Binding-site contacts:
Ligand atom CAB contacts residue ARG37 of chain 1.A at 3.5 Å.
Ligand atom FAA contacts residue ALA74 of chain 1.A at 3.5 Å.
Ligand atom CAK contacts residue TYR16 of chain 1.B at 3.8 Å (hydrophobic).
Ligand atom CAV contacts residue ALA74 of chain 1.A at 3.9 Å (hydrophobic).
Ligand atom CAV contacts residue TYR16 of chain 1.B at 3.8 Å (hydrophobic).
Ligand atom OAP contacts residue LEU41 of chain 1.A at 3.5 Å.
Ligand atom CAC contacts residue ARG37 of chain 1.A at 3.3 Å.
Ligand atom CAC contacts residue THR18 of chain 1.B at 3.8 Å.
Ligand atom CAL contacts residue GLY75 of chain 1.A at 3.9 Å.
Ligand atom CAU contacts residue VAL39 of chain 1.A at 3.5 Å (hydrophobic).
Ligand atom OAP contacts residue VAL39 of chain 1.A at 3.3 Å.
Ligand atom CAT contacts residue ARG37 of chain 1.A at 3.5 Å.
Ligand atom CAE contacts residue LEU159 of chain 1.A at 3.9 Å (hydrophobic).
Ligand atom CAV contacts residue LEU14 of chain 1.B at 3.8 Å (hydrophobic).
Ligand atom CAS contacts residue MET47 of chain 1.B at 3.5 Å (hydrophobic).
Ligand atom CAR contacts residue ALA74 of chain 1.A at 3.8 Å (hydrophobic).
Ligand atom FAA contacts residue THR18 of chain 1.B at 3.6 Å.
Ligand atom CAG contacts residue VAL39 of chain 1.A at 3.6 Å (hydrophobic).
Ligand atom CAL contacts residue GLY40 of chain 1.A at 3.3 Å.
Ligand atom CAG contacts residue LEU14 of chain 1.B at 3.9 Å (hydrophobic).
Ligand atom CAH contacts residue ALA74 of chain 1.A at 3.8 Å (hydrophobic).
Ligand atom OAQ contacts residue ALA74 of chain 1.A at 3.8 Å.
Ligand atom FAA contacts residue ARG37 of chain 1.A at 3.4 Å.
Ligand atom CAR contacts residue ARG37 of chain 1.A at 3.5 Å.
Ligand atom OAQ contacts residue TYR16 of chain 1.B at 3.5 Å.
Ligand atom CAH contacts residue TYR16 of chain 1.B at 3.6 Å (hydrophobic).
Ligand atom CAM contacts residue MET47 of chain 1.B at 3.5 Å (hydrophobic).
Ligand atom CAD contacts residue MET47 of chain 1.B at 3.7 Å (hydrophobic).
Ligand atom OAO contacts residue MET47 of chain 1.B at 3.7 Å.
Ligand atom CAL contacts residue LEU41 of chain 1.A at 3.8 Å (hydrophobic).
Ligand atom CAU contacts residue LEU14 of chain 1.B at 3.5 Å (hydrophobic).
Ligand atom OAQ contacts residue GLY75 of chain 1.A at 3.4 Å (h-bond).
Ligand atom CAE contacts residue ARG37 of chain 1.A at 3.7 Å.
Ligand atom CAH contacts residue MET47 of chain 1.B at 3.9 Å (hydrophobic).
Ligand atom CAL contacts residue ALA74 of chain 1.A at 3.8 Å (hydrophobic).
Ligand atom CAG contacts residue LEU57 of chain 1.B at 3.9 Å (hydrophobic).
Ligand atom CAL contacts residue VAL39 of chain 1.A at 3.7 Å (hydrophobic).
Ligand atom CAF contacts residue ARG37 of chain 1.A at 3.3 Å.
Ligand atom OAP contacts residue LEU14 of chain 1.B at 3.6 Å.
Ligand atom FAA contacts residue GLU73 of chain 1.A at 3.5 Å.

The small molecule below binds the protein below.
Small molecule (SMILES): Fc1ccc([C@@H]2CCNC[C@H]2COc2ccc3c(c2)OCO3)cc1

Sequence of chain 1.A:
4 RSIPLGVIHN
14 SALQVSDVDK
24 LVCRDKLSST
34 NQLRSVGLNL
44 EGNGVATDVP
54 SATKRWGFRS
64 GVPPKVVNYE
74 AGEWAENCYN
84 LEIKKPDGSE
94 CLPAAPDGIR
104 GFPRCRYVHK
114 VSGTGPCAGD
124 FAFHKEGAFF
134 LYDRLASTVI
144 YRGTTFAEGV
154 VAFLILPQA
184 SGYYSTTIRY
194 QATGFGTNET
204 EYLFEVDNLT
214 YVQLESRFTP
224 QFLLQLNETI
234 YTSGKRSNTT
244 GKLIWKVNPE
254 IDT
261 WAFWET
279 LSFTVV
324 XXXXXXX

Sequence of chain 1.B:
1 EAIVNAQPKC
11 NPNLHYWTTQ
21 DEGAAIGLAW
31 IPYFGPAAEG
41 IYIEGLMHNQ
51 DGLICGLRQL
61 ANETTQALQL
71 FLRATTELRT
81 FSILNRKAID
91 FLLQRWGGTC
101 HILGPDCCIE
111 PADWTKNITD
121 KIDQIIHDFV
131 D